Sequence of chain 1.A:
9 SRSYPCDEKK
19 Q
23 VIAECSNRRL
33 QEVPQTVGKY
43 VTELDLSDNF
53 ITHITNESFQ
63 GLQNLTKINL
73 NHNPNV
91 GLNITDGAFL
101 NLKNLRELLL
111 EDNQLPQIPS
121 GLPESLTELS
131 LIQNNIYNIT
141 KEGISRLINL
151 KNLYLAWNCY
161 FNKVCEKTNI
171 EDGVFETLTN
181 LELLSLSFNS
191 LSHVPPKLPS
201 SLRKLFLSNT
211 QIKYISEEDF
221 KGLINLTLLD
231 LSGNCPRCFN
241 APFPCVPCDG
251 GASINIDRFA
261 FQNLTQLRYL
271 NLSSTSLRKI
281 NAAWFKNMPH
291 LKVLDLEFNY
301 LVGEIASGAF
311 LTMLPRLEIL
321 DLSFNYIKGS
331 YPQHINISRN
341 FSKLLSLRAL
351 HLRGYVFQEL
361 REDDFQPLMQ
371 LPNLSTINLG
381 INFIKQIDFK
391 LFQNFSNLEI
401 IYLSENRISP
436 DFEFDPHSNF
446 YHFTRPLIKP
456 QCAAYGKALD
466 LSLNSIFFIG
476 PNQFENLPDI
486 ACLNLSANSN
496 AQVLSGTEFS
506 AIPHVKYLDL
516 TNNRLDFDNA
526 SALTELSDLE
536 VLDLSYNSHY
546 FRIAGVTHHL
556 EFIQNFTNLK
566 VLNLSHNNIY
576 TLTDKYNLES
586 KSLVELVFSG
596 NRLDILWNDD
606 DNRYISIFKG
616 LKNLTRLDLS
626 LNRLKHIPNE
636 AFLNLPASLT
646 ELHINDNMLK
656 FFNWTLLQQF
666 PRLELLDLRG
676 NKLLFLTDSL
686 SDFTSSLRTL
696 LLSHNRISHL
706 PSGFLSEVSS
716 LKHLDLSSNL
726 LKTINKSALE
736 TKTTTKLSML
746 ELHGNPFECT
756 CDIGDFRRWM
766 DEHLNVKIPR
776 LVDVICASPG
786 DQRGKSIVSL

A protein and the small-molecule ligand that binds it are described below.
Small molecule (SMILES): CC(=O)N[C@@H]1[C@@H](O)[C@H](O)[C@@H](CO)O[C@H]1O

Binding-site contacts:
Ligand atom O7 contacts residue SER346 of chain 1.A at 3.3 Å (h-bond).
Ligand atom C1 contacts residue ASN373 of chain 1.A at 1.4 Å.
Ligand atom N2 contacts residue ASN373 of chain 1.A at 2.7 Å (h-bond).
Ligand atom C5 contacts residue ASN373 of chain 1.A at 3.6 Å.
Ligand atom C5 contacts residue ARG348 of chain 1.A at 4.0 Å.
Ligand atom O5 contacts residue ARG348 of chain 1.A at 3.5 Å (salt-bridge).
Ligand atom O7 contacts residue ASN373 of chain 1.A at 3.5 Å (h-bond).
Ligand atom C8 contacts residue LEU345 of chain 1.A at 3.3 Å (hydrophobic).
Ligand atom C8 contacts residue ASN373 of chain 1.A at 4.4 Å.
Ligand atom C1 contacts residue ARG348 of chain 1.A at 4.5 Å.
Ligand atom C7 contacts residue LEU345 of chain 1.A at 3.8 Å (hydrophobic).
Ligand atom C7 contacts residue SER346 of chain 1.A at 4.3 Å.
Ligand atom C3 contacts residue ASN373 of chain 1.A at 3.6 Å.
Ligand atom O5 contacts residue ASN373 of chain 1.A at 2.3 Å (h-bond).
Ligand atom N2 contacts residue PRO372 of chain 1.A at 4.4 Å.
Ligand atom C6 contacts residue ARG348 of chain 1.A at 3.5 Å.
Ligand atom C7 contacts residue PRO372 of chain 1.A at 4.3 Å (hydrophobic).
Ligand atom O6 contacts residue ARG348 of chain 1.A at 3.6 Å (salt-bridge).
Ligand atom C2 contacts residue ASN373 of chain 1.A at 2.2 Å.
Ligand atom C4 contacts residue ARG348 of chain 1.A at 4.3 Å.
Ligand atom C7 contacts residue ASN373 of chain 1.A at 3.3 Å.
Ligand atom C4 contacts residue ASN373 of chain 1.A at 4.1 Å.
Ligand atom O7 contacts residue LEU345 of chain 1.A at 3.8 Å.
Ligand atom C8 contacts residue PRO372 of chain 1.A at 3.6 Å (hydrophobic).